Sequence of chain 1.A:
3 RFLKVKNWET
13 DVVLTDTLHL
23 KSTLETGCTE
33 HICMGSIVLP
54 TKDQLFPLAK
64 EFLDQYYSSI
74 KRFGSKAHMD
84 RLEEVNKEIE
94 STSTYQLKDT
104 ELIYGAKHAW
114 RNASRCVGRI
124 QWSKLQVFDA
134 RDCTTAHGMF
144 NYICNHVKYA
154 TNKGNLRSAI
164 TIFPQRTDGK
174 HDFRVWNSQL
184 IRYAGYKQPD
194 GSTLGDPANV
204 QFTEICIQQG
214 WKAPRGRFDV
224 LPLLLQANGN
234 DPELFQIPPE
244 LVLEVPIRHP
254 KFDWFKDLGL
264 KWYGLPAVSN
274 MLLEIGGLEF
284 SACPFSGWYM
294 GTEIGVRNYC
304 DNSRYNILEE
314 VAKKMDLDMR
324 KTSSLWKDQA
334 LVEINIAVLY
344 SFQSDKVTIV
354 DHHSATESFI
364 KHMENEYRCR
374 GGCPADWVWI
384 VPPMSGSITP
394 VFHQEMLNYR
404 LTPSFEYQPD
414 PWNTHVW

A protein and the small-molecule ligand that binds it are described below.
Small molecule (SMILES): Cc1cc(N)nc(C[C@@H]2CNC[C@@H]2OCCNCCc2cccc(F)c2)c1

Binding-site contacts:
Ligand atom N2 contacts residue HEM1 of chain 1.I at 2.9 Å (h-bond).
Ligand atom C15 contacts residue TRP291 of chain 1.B at 3.5 Å (hydrophobic).
Ligand atom C5' contacts residue HEM1 of chain 1.I at 3.2 Å.
Ligand atom C2 contacts residue GLN182 of chain 1.B at 3.5 Å.
Ligand atom F13 contacts residue PRO269 of chain 1.B at 3.8 Å.
Ligand atom C14 contacts residue PRO269 of chain 1.B at 3.7 Å (hydrophobic).
Ligand atom C2A contacts residue HEM1 of chain 1.I at 3.5 Å.
Ligand atom N6A contacts residue ARG118 of chain 1.B at 3.5 Å (salt-bridge).
Ligand atom C3 contacts residue GLU296 of chain 1.B at 3.7 Å.
Ligand atom F13 contacts residue SER289 of chain 1.B at 3.7 Å.
Ligand atom C6A contacts residue TYR410 of chain 1.B at 3.6 Å (hydrophobic).
Ligand atom O1 contacts residue HEM1 of chain 1.I at 3.4 Å (h-bond).
Ligand atom C5' contacts residue TRP382 of chain 1.B at 3.5 Å (hydrophobic).
Ligand atom C2' contacts residue H4B1 of chain 1.J at 3.8 Å.
Ligand atom C7A contacts residue HEM1 of chain 1.I at 3.6 Å.
Ligand atom C16 contacts residue HEM1 of chain 1.I at 3.8 Å.
Ligand atom F13 contacts residue HEM1 of chain 1.I at 3.7 Å.
Ligand atom C3 contacts residue HEM1 of chain 1.I at 3.7 Å.
Ligand atom C15 contacts residue HEM1 of chain 1.I at 3.5 Å.
Ligand atom F13 contacts residue PHE288 of chain 1.B at 3.5 Å.
Ligand atom C14 contacts residue HEM1 of chain 1.I at 3.4 Å.
Ligand atom F13 contacts residue GLY290 of chain 1.B at 3.4 Å.
Ligand atom C5A contacts residue VAL40 of chain 1.B at 3.6 Å (hydrophobic).
Ligand atom C1 contacts residue HEM1 of chain 1.I at 3.8 Å.
Ligand atom C8A contacts residue TRP10 of chain 1.A at 3.7 Å (hydrophobic).
Ligand atom C11 contacts residue GLU296 of chain 1.B at 3.8 Å.
Ligand atom N6A contacts residue HEM1 of chain 1.I at 2.8 Å (h-bond).
Ligand atom C6A contacts residue HEM1 of chain 1.I at 3.3 Å.
Ligand atom C16 contacts residue GLU296 of chain 1.B at 2.9 Å.
Ligand atom N1' contacts residue HEM1 of chain 1.I at 2.9 Å (h-bond).
Ligand atom N1A contacts residue HEM1 of chain 1.I at 2.5 Å (h-bond).
Ligand atom N1' contacts residue H4B1 of chain 1.J at 2.9 Å (h-bond).
Ligand atom C15 contacts residue GLU296 of chain 1.B at 3.6 Å.
Ligand atom C12 contacts residue VAL271 of chain 1.B at 3.6 Å (hydrophobic).
Ligand atom C1 contacts residue GLN182 of chain 1.B at 3.7 Å.
Ligand atom N1A contacts residue TRP382 of chain 1.B at 3.8 Å.
Ligand atom C4A contacts residue TYR410 of chain 1.B at 3.6 Å (hydrophobic).
Ligand atom C5' contacts residue H4B1 of chain 1.J at 3.4 Å.
Ligand atom C5A contacts residue TYR410 of chain 1.B at 3.4 Å (hydrophobic).
Ligand atom C4 contacts residue HEM1 of chain 1.I at 3.6 Å.

Sequence of chain 1.B:
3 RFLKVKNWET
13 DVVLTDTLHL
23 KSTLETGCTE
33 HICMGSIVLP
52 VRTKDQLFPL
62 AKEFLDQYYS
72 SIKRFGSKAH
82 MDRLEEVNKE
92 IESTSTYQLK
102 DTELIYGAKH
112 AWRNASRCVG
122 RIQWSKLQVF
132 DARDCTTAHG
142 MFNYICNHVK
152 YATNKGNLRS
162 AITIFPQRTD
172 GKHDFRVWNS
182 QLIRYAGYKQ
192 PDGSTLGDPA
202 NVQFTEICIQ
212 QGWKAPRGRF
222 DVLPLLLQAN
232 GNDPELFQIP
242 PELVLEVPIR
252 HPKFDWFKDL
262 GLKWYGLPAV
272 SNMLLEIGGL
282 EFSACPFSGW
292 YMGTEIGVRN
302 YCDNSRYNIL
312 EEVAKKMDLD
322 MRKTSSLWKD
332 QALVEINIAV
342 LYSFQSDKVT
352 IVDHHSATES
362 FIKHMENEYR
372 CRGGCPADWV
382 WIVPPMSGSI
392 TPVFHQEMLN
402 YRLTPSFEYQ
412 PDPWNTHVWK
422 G